The protein below binds the small molecule below.
Small molecule (SMILES): CCn1nnc(O)c1C[C@H](N)C(=O)O

Binding-site contacts:
Ligand atom O1 contacts residue ARG96 of chain 1.A at 3.0 Å (salt-bridge).
Ligand atom O3 contacts residue THR143 of chain 1.A at 2.7 Å (h-bond).
Ligand atom O1 contacts residue GLY141 of chain 1.A at 3.2 Å.
Ligand atom C6 contacts residue TYR61 of chain 1.A at 3.4 Å (hydrophobic).
Ligand atom N4 contacts residue TYR220 of chain 1.A at 3.6 Å.
Ligand atom O1 contacts residue TYR61 of chain 1.A at 3.4 Å.
Ligand atom O2 contacts residue SER142 of chain 1.A at 3.7 Å.
Ligand atom C5 contacts residue THR143 of chain 1.A at 3.7 Å.
Ligand atom C1 contacts residue THR91 of chain 1.A at 3.9 Å.
Ligand atom C3 contacts residue LEU138 of chain 1.A at 4.0 Å (hydrophobic).
Ligand atom N4 contacts residue GLU193 of chain 1.A at 2.7 Å (salt-bridge).
Ligand atom C1 contacts residue SER142 of chain 1.A at 3.2 Å.
Ligand atom N4 contacts residue THR91 of chain 1.A at 2.8 Å (h-bond).
Ligand atom C6 contacts residue GLU193 of chain 1.A at 3.4 Å.
Ligand atom C2 contacts residue SER142 of chain 1.A at 3.4 Å.
Ligand atom O1 contacts residue SER142 of chain 1.A at 2.9 Å (h-bond).
Ligand atom O2 contacts residue THR91 of chain 1.A at 2.9 Å (h-bond).
Ligand atom C2 contacts residue PRO89 of chain 1.A at 4.0 Å (hydrophobic).
Ligand atom C3 contacts residue GLU193 of chain 1.A at 3.9 Å.
Ligand atom C6 contacts residue TYR220 of chain 1.A at 3.9 Å (hydrophobic).
Ligand atom N1 contacts residue GLU193 of chain 1.A at 3.0 Å (salt-bridge).
Ligand atom C2 contacts residue THR91 of chain 1.A at 3.5 Å.
Ligand atom N1 contacts residue LEU192 of chain 1.A at 3.6 Å.
Ligand atom N2 contacts residue GLU193 of chain 1.A at 3.3 Å (salt-bridge).
Ligand atom C3 contacts residue TYR61 of chain 1.A at 3.7 Å (hydrophobic).
Ligand atom C7 contacts residue TYR61 of chain 1.A at 3.6 Å (hydrophobic).
Ligand atom O2 contacts residue LEU90 of chain 1.A at 3.6 Å.
Ligand atom C7 contacts residue GLU13 of chain 1.A at 3.9 Å.
Ligand atom C2 contacts residue GLU193 of chain 1.A at 3.5 Å.
Ligand atom C4 contacts residue GLU193 of chain 1.A at 3.3 Å.
Ligand atom O2 contacts residue ARG96 of chain 1.A at 2.8 Å (salt-bridge).
Ligand atom N4 contacts residue PRO89 of chain 1.A at 2.8 Å (h-bond).
Ligand atom O2 contacts residue TYR61 of chain 1.A at 3.6 Å.
Ligand atom N3 contacts residue GLU193 of chain 1.A at 3.0 Å (salt-bridge).
Ligand atom C1 contacts residue TYR61 of chain 1.A at 3.7 Å (hydrophobic).
Ligand atom O2 contacts residue PRO89 of chain 1.A at 3.8 Å.
Ligand atom C5 contacts residue GLU193 of chain 1.A at 3.7 Å.
Ligand atom C1 contacts residue ARG96 of chain 1.A at 3.5 Å.
Ligand atom C6 contacts residue PRO89 of chain 1.A at 3.9 Å (hydrophobic).
Ligand atom C7 contacts residue MET196 of chain 1.A at 3.5 Å (hydrophobic).

Sequence of chain 1.A:
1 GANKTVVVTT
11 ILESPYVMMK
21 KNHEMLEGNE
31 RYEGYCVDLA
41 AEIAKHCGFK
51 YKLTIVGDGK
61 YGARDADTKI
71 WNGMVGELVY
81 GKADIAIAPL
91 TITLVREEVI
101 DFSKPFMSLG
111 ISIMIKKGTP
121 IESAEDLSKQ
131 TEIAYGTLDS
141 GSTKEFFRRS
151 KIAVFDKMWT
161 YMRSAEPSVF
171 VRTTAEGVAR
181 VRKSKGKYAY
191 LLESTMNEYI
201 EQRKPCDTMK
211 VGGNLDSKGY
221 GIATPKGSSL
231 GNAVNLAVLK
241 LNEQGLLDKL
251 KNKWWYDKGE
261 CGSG